Binding-site contacts:
Ligand atom CB contacts residue CYS621 of chain 48.T at 3.7 Å (hydrophobic).
Ligand atom CB contacts residue TYR619 of chain 48.T at 3.1 Å (hydrophobic).
Ligand atom CA contacts residue TYR619 of chain 48.T at 3.8 Å (hydrophobic).
Ligand atom C contacts residue ARG649 of chain 48.T at 3.8 Å.
Ligand atom C contacts residue TYR619 of chain 48.T at 3.4 Å (hydrophobic).
Ligand atom O contacts residue TYR619 of chain 48.T at 3.9 Å.
Ligand atom CE1 contacts residue GLU894 of chain 48.T at 4.3 Å.
Ligand atom CA contacts residue ARG649 of chain 48.T at 3.9 Å.
Ligand atom CB contacts residue ARG649 of chain 48.T at 3.6 Å.
Ligand atom CB contacts residue GLU894 of chain 48.T at 4.2 Å.
Ligand atom N contacts residue TYR619 of chain 48.T at 3.7 Å.
Ligand atom CB contacts residue PHE896 of chain 48.T at 3.9 Å (hydrophobic).
Ligand atom O contacts residue ARG649 of chain 48.T at 3.2 Å (salt-bridge).
Ligand atom C contacts residue ASN617 of chain 48.T at 4.2 Å.
Ligand atom CE1 contacts residue MET843 of chain 48.T at 4.1 Å (hydrophobic).
Ligand atom CB contacts residue TYR619 of chain 48.T at 4.0 Å (hydrophobic).
Ligand atom CA contacts residue CYS621 of chain 48.T at 3.1 Å (hydrophobic).
Ligand atom N contacts residue CYS621 of chain 48.T at 3.2 Å (h-bond).
Ligand atom CG contacts residue ASN617 of chain 48.T at 3.6 Å.
Ligand atom CG contacts residue GLU894 of chain 48.T at 3.8 Å.
Ligand atom CD contacts residue CYS621 of chain 48.T at 4.2 Å (hydrophobic).
Ligand atom CD contacts residue ARG46 of chain 48.V at 3.9 Å.
Ligand atom N contacts residue ASN617 of chain 48.T at 2.8 Å (h-bond).
Ligand atom CD2 contacts residue GLU894 of chain 48.T at 4.2 Å.
Ligand atom CD contacts residue ASN617 of chain 48.T at 2.8 Å.
Ligand atom CE1 contacts residue LEU348 of chain 48.T at 4.0 Å (hydrophobic).
Ligand atom CG contacts residue ARG46 of chain 48.V at 3.7 Å.
Ligand atom CD2 contacts residue ARG845 of chain 48.T at 3.8 Å.
Ligand atom ND1 contacts residue LEU348 of chain 48.T at 4.2 Å.
Ligand atom CA contacts residue ASN617 of chain 48.T at 4.2 Å.
Ligand atom N contacts residue ASP618 of chain 48.T at 3.5 Å (salt-bridge).
Ligand atom CB contacts residue ARG649 of chain 48.T at 3.8 Å.
Ligand atom CA contacts residue ARG649 of chain 48.T at 4.0 Å.
Ligand atom N contacts residue TYR619 of chain 48.T at 3.4 Å.
Ligand atom O contacts residue ARG845 of chain 48.T at 4.2 Å.
Ligand atom CG contacts residue PHE896 of chain 48.T at 3.4 Å (hydrophobic).
Ligand atom ND1 contacts residue GLU894 of chain 48.T at 3.9 Å.
Ligand atom N contacts residue ARG649 of chain 48.T at 3.8 Å.
Ligand atom C contacts residue ARG649 of chain 48.T at 4.2 Å.
Ligand atom CA contacts residue TYR619 of chain 48.T at 3.6 Å (hydrophobic).

Sequence of chain 48.T:
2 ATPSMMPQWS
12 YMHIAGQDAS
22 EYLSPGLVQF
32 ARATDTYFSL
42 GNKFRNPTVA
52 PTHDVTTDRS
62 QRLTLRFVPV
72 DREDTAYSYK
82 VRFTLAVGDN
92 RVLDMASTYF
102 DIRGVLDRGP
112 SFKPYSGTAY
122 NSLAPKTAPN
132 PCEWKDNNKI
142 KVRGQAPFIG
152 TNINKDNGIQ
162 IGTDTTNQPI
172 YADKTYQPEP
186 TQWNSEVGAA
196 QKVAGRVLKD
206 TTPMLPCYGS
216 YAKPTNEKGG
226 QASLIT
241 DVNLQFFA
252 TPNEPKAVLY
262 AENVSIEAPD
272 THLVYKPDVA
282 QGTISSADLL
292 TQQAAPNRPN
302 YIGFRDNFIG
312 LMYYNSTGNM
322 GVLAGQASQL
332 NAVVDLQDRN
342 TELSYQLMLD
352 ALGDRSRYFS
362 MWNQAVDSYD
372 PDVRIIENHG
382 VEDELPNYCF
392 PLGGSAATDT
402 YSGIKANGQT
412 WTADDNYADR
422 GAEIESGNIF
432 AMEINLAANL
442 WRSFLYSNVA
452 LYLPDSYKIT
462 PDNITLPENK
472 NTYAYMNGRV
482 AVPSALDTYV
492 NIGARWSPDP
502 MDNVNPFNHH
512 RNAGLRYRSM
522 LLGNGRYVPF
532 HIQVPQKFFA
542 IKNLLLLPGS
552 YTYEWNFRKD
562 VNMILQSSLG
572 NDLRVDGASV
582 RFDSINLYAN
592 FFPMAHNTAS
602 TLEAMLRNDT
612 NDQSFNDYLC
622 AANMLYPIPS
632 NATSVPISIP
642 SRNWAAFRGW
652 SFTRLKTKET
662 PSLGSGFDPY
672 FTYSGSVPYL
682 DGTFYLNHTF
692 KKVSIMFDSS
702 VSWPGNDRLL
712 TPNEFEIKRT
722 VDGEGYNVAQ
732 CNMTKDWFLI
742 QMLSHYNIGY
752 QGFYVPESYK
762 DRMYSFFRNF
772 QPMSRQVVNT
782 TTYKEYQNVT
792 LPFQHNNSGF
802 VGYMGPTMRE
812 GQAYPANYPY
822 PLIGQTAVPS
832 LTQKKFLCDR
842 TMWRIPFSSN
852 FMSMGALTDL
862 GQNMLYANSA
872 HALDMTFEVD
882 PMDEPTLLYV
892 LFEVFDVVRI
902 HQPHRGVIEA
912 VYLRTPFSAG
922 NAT

The protein below binds the small molecule below.
Small molecule (SMILES): NC(N)=NCCC[C@H](NC(=O)[C@@H]1CCCN1)C(=O)N[C@H](C=O)Cc1cnc[nH]1

Sequence of chain 48.V:
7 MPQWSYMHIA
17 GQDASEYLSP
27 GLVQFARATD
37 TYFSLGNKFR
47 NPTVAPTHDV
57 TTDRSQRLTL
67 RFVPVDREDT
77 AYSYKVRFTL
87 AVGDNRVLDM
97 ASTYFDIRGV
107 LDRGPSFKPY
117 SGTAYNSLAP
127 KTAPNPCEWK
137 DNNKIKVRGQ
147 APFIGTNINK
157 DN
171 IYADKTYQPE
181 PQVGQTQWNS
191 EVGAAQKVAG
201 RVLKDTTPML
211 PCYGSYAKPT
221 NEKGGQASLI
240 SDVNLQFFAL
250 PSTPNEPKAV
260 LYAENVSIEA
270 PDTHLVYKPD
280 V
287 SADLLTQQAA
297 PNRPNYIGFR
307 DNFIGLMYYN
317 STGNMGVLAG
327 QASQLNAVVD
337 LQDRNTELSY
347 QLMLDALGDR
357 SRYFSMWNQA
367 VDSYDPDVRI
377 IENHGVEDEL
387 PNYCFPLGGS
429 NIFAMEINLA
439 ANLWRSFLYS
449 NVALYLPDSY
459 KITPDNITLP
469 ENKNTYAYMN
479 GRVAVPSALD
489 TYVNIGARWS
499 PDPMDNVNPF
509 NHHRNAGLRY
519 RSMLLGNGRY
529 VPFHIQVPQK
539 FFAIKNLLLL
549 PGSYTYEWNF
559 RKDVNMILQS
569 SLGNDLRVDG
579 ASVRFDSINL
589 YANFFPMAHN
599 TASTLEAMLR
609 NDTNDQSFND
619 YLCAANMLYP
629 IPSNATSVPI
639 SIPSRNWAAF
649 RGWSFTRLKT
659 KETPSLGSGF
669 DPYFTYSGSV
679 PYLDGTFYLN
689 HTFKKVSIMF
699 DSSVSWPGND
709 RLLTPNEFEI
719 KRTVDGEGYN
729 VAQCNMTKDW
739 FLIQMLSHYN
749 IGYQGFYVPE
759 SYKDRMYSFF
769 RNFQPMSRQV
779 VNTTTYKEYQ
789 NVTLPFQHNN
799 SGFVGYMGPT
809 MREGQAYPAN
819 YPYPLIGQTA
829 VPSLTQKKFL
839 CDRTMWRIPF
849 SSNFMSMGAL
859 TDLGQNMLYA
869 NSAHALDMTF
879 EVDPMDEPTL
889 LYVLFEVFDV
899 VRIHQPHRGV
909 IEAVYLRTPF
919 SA